Binding-site contacts:
Ligand atom O1 contacts residue GLU247 of chain 1.A at 4.0 Å.
Ligand atom C4 contacts residue PHE340 of chain 1.A at 3.0 Å (hydrophobic).
Ligand atom O6 contacts residue PHE340 of chain 1.A at 3.5 Å (h-bond).
Ligand atom C6 contacts residue GLU247 of chain 1.A at 3.5 Å.
Ligand atom C2 contacts residue GLN341 of chain 1.A at 4.3 Å.
Ligand atom O6 contacts residue GLY343 of chain 1.A at 3.5 Å.
Ligand atom O3 contacts residue GLY266 of chain 1.A at 4.0 Å.
Ligand atom C5 contacts residue VAL339 of chain 1.A at 4.2 Å (hydrophobic).
Ligand atom O5 contacts residue PHE340 of chain 1.A at 3.3 Å (h-bond).
Ligand atom O6 contacts residue VAL339 of chain 1.A at 3.0 Å (h-bond).
Ligand atom C5 contacts residue GLU247 of chain 1.A at 3.6 Å.
Ligand atom C2 contacts residue GLY266 of chain 1.A at 3.3 Å.
Ligand atom C1 contacts residue PHE340 of chain 1.A at 4.0 Å (hydrophobic).
Ligand atom O6 contacts residue ARG381 of chain 1.A at 3.3 Å (salt-bridge).
Ligand atom O5 contacts residue GLN341 of chain 1.A at 3.8 Å.
Ligand atom C3 contacts residue GLY266 of chain 1.A at 3.6 Å.
Ligand atom O4 contacts residue PHE340 of chain 1.A at 3.6 Å (h-bond).
Ligand atom C3 contacts residue PHE340 of chain 1.A at 4.1 Å (hydrophobic).
Ligand atom C6 contacts residue VAL339 of chain 1.A at 3.3 Å (hydrophobic).
Ligand atom C4 contacts residue GLY266 of chain 1.A at 3.9 Å.
Ligand atom O6 contacts residue GLN341 of chain 1.A at 4.0 Å.
Ligand atom O2 contacts residue GLY266 of chain 1.A at 2.9 Å (h-bond).
Ligand atom C1 contacts residue GLU247 of chain 1.A at 3.7 Å.
Ligand atom O2 contacts residue LEU268 of chain 1.A at 2.8 Å (h-bond).
Ligand atom C2 contacts residue LEU268 of chain 1.A at 4.2 Å (hydrophobic).
Ligand atom O2 contacts residue THR257 of chain 1.A at 4.1 Å.
Ligand atom C5 contacts residue GLY266 of chain 1.A at 4.2 Å.
Ligand atom O3 contacts residue HIS267 of chain 1.A at 4.2 Å.
Ligand atom O2 contacts residue ASP256 of chain 1.A at 4.2 Å.
Ligand atom O3 contacts residue ASP306 of chain 1.A at 3.2 Å.
Ligand atom O4 contacts residue ASP306 of chain 1.A at 4.1 Å.
Ligand atom C6 contacts residue PHE340 of chain 1.A at 3.4 Å (hydrophobic).
Ligand atom O6 contacts residue GLU247 of chain 1.A at 2.7 Å (salt-bridge).
Ligand atom C6 contacts residue GLN341 of chain 1.A at 4.2 Å.
Ligand atom C5 contacts residue PHE340 of chain 1.A at 3.4 Å (hydrophobic).
Ligand atom O5 contacts residue GLU247 of chain 1.A at 3.2 Å (salt-bridge).
Ligand atom O1 contacts residue GLN341 of chain 1.A at 4.0 Å.
Ligand atom O2 contacts residue HIS267 of chain 1.A at 3.7 Å.
Ligand atom C1 contacts residue GLY266 of chain 1.A at 3.2 Å.
Ligand atom O4 contacts residue GLY266 of chain 1.A at 2.8 Å (h-bond).

Sequence of chain 1.A:
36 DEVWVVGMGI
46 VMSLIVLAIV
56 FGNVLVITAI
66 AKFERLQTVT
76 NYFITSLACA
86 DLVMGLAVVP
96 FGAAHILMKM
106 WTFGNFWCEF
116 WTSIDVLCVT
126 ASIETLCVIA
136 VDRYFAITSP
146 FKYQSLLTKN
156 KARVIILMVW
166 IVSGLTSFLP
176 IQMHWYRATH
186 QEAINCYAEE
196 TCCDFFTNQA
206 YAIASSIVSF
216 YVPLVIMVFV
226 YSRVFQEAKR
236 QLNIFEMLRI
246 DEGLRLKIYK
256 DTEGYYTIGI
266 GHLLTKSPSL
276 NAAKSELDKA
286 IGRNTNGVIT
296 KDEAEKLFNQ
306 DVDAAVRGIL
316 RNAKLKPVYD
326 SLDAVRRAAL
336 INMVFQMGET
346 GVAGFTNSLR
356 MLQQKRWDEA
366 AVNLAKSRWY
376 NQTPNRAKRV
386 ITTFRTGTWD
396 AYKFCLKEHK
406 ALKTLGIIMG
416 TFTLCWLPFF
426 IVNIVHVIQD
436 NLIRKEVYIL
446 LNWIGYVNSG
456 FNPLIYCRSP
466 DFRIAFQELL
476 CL

This small molecule binds to this protein.
Small molecule (SMILES): OC[C@H]1O[C@H](O[C@H]2[C@H](O)[C@@H](O)[C@H](O)O[C@@H]2CO)[C@H](O)[C@@H](O)[C@@H]1O